A small-molecule ligand and the protein it binds are described below.
Small molecule (SMILES): Nc1nc2ccc(SC(F)(F)F)cc2s1

Sequence of chain 1.D:
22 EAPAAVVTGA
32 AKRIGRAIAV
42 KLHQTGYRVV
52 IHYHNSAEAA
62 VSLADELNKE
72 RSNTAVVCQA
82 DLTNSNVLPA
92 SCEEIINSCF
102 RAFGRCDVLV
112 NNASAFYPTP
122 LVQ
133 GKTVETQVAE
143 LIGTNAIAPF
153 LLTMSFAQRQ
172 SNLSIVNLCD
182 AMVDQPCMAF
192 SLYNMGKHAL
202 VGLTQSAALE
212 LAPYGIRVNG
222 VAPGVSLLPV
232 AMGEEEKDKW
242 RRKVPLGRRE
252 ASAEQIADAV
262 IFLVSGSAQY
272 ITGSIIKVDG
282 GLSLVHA

Binding-site contacts:
Ligand atom CAI contacts residue ASP181 of chain 1.D at 4.0 Å.
Ligand atom SAK contacts residue LEU229 of chain 1.D at 4.0 Å.
Ligand atom FAO contacts residue TRP241 of chain 1.D at 3.5 Å.
Ligand atom CAI contacts residue PHE117 of chain 1.D at 3.9 Å (hydrophobic).
Ligand atom FAO contacts residue VAL226 of chain 1.D at 3.7 Å.
Ligand atom CAB contacts residue SER115 of chain 1.D at 4.0 Å.
Ligand atom FAM contacts residue DMS1 of chain 1.U at 3.7 Å.
Ligand atom FAO contacts residue MET233 of chain 1.D at 3.9 Å.
Ligand atom CAJ contacts residue TYR194 of chain 1.D at 3.3 Å (hydrophobic).
Ligand atom NAA contacts residue NAP1 of chain 1.S at 3.0 Å (h-bond).
Ligand atom CAJ contacts residue ASP181 of chain 1.D at 3.6 Å.
Ligand atom CAE contacts residue PHE117 of chain 1.D at 3.7 Å (hydrophobic).
Ligand atom SAK contacts residue VAL226 of chain 1.D at 3.9 Å.
Ligand atom FAN contacts residue PHE117 of chain 1.D at 3.5 Å.
Ligand atom FAN contacts residue PRO230 of chain 1.D at 3.5 Å.
Ligand atom CAH contacts residue NAP1 of chain 1.S at 3.3 Å.
Ligand atom CAE contacts residue TYR194 of chain 1.D at 3.8 Å (hydrophobic).
Ligand atom CAB contacts residue NAP1 of chain 1.S at 3.4 Å.
Ligand atom CAI contacts residue DMS1 of chain 1.U at 4.0 Å.
Ligand atom FAN contacts residue MET233 of chain 1.D at 3.6 Å.
Ligand atom CAD contacts residue PHE117 of chain 1.D at 3.7 Å (hydrophobic).
Ligand atom NAF contacts residue PHE117 of chain 1.D at 3.5 Å.
Ligand atom CAJ contacts residue PHE117 of chain 1.D at 3.7 Å (hydrophobic).
Ligand atom NAA contacts residue PHE117 of chain 1.D at 3.4 Å.
Ligand atom CAD contacts residue NAP1 of chain 1.S at 3.7 Å.
Ligand atom NAF contacts residue NAP1 of chain 1.S at 2.9 Å (h-bond).
Ligand atom CAB contacts residue PHE117 of chain 1.D at 3.4 Å (hydrophobic).
Ligand atom FAM contacts residue PHE117 of chain 1.D at 3.6 Å.
Ligand atom CAG contacts residue NAP1 of chain 1.S at 3.3 Å.
Ligand atom CAG contacts residue PRO230 of chain 1.D at 4.0 Å (hydrophobic).
Ligand atom SAK contacts residue NAP1 of chain 1.S at 3.2 Å (h-bond).
Ligand atom FAO contacts residue LEU229 of chain 1.D at 3.5 Å.
Ligand atom CAE contacts residue NAP1 of chain 1.S at 3.7 Å.
Ligand atom CAG contacts residue PHE117 of chain 1.D at 3.9 Å (hydrophobic).
Ligand atom NAF contacts residue TYR194 of chain 1.D at 3.5 Å (h-bond).
Ligand atom NAA contacts residue SER115 of chain 1.D at 3.0 Å (h-bond).
Ligand atom CAJ contacts residue NAP1 of chain 1.S at 3.4 Å.
Ligand atom SAC contacts residue NAP1 of chain 1.S at 3.2 Å (h-bond).
Ligand atom SAC contacts residue PHE117 of chain 1.D at 3.9 Å.
Ligand atom CAI contacts residue NAP1 of chain 1.S at 3.2 Å.